The protein below binds the small molecule below.
Small molecule (SMILES): CC(=O)N[C@@H]1[C@@H](O)[C@H](O)[C@@H](CO)O[C@H]1O

Binding-site contacts:
Ligand atom O7 contacts residue ASN154 of chain 29.A at 3.6 Å.
Ligand atom C8 contacts residue ASN154 of chain 29.A at 3.9 Å.
Ligand atom O5 contacts residue SER156 of chain 29.A at 3.9 Å.
Ligand atom N2 contacts residue ASN154 of chain 29.A at 3.0 Å (h-bond).
Ligand atom N2 contacts residue SER156 of chain 29.A at 4.2 Å.
Ligand atom C3 contacts residue ASN154 of chain 29.A at 3.9 Å.
Ligand atom C1 contacts residue ASN154 of chain 29.A at 1.4 Å.
Ligand atom O5 contacts residue ASN154 of chain 29.A at 2.4 Å (h-bond).
Ligand atom C1 contacts residue SER156 of chain 29.A at 3.3 Å.
Ligand atom C7 contacts residue ASN154 of chain 29.A at 3.4 Å.
Ligand atom C5 contacts residue ASN154 of chain 29.A at 3.6 Å.
Ligand atom C2 contacts residue SER156 of chain 29.A at 4.3 Å.
Ligand atom C4 contacts residue ASN154 of chain 29.A at 4.2 Å.
Ligand atom C2 contacts residue ASN154 of chain 29.A at 2.5 Å.
Ligand atom C5 contacts residue SER156 of chain 29.A at 3.9 Å.

Sequence of chain 29.A:
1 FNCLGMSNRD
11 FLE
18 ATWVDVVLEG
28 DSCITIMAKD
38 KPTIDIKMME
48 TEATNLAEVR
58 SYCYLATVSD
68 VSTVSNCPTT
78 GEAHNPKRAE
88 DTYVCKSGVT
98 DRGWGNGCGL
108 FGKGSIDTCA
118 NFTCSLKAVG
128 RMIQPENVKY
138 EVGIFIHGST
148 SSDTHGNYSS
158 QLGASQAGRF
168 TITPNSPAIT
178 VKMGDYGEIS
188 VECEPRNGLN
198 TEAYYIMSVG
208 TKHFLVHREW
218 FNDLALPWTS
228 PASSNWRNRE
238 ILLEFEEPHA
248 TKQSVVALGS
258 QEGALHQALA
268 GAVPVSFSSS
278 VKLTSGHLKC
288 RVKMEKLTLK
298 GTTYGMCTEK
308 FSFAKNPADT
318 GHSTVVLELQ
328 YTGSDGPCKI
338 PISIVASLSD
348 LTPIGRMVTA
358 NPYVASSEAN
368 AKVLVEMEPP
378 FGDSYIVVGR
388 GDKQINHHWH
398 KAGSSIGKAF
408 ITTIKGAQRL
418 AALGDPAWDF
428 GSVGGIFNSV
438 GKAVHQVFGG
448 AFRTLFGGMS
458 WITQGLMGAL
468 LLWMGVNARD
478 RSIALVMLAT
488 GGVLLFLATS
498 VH